Sequence of chain 26.T:
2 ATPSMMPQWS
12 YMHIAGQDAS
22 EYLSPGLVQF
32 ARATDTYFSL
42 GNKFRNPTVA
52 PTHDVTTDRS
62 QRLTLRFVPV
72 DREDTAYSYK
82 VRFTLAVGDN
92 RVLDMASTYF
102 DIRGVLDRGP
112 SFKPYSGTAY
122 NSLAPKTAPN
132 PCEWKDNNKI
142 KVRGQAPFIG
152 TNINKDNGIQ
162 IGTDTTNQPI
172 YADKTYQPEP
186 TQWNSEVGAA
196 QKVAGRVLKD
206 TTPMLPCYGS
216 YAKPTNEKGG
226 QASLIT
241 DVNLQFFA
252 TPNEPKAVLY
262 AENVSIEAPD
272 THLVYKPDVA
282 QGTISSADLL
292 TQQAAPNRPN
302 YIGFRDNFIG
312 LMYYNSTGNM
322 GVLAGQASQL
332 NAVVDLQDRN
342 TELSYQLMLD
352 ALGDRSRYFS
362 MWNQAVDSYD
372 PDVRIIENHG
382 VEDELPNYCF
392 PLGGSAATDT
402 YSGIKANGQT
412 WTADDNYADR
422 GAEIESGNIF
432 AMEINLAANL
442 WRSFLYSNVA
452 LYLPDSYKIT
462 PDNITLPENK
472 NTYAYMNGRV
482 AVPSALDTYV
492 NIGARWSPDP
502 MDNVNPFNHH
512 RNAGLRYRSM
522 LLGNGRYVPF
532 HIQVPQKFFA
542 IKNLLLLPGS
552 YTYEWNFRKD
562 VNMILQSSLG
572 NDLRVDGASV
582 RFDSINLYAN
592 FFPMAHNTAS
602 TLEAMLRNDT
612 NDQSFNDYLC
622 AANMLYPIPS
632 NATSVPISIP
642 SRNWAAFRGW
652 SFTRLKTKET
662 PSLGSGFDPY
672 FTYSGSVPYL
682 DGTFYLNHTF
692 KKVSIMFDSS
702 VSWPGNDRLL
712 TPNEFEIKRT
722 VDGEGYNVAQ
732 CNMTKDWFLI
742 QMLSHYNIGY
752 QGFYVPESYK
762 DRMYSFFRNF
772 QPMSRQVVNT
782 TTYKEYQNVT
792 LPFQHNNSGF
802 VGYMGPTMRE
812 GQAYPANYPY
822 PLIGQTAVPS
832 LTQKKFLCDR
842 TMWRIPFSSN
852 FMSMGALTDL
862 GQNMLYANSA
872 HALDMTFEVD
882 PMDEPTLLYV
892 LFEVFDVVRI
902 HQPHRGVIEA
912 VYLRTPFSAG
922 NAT

Sequence of chain 26.V:
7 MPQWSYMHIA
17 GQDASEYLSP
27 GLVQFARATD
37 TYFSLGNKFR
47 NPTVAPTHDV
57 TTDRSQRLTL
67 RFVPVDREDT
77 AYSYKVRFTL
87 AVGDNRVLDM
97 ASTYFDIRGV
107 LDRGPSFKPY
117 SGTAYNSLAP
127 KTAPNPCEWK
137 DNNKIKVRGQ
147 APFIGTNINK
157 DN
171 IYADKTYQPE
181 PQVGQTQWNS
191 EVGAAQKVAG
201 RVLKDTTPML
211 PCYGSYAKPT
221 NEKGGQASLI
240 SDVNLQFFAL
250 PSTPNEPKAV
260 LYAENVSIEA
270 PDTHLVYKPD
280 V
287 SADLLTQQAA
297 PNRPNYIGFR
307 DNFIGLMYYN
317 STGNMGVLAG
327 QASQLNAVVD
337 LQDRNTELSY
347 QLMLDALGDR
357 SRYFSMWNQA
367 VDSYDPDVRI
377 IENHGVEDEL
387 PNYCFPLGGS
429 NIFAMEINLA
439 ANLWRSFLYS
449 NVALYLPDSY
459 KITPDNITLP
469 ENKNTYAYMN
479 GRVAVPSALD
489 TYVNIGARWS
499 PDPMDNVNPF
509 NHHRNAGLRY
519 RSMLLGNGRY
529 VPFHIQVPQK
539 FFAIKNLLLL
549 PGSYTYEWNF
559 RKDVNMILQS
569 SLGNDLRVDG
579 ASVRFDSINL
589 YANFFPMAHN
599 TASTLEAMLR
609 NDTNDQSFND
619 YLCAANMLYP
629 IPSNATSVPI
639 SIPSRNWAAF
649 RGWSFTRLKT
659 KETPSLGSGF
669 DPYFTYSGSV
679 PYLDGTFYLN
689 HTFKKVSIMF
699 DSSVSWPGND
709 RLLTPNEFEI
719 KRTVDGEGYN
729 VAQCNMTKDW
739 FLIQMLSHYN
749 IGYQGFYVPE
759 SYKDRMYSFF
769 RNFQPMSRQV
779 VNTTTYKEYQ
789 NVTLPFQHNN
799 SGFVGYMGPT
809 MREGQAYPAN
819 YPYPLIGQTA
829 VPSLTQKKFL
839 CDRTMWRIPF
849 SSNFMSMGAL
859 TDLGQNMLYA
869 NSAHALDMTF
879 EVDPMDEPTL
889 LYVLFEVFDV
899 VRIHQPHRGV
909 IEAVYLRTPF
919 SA

Binding-site contacts:
Ligand atom CD contacts residue ARG46 of chain 26.V at 3.9 Å.
Ligand atom N contacts residue ARG649 of chain 26.T at 3.8 Å.
Ligand atom CA contacts residue ARG649 of chain 26.T at 3.9 Å.
Ligand atom CB contacts residue CYS621 of chain 26.T at 3.7 Å (hydrophobic).
Ligand atom N contacts residue TYR619 of chain 26.T at 3.7 Å.
Ligand atom N contacts residue ASP618 of chain 26.T at 3.5 Å (salt-bridge).
Ligand atom CG contacts residue ARG46 of chain 26.V at 3.7 Å.
Ligand atom C contacts residue ARG649 of chain 26.T at 3.8 Å.
Ligand atom N contacts residue CYS621 of chain 26.T at 3.2 Å (h-bond).
Ligand atom CD2 contacts residue GLU894 of chain 26.T at 4.2 Å.
Ligand atom CA contacts residue TYR619 of chain 26.T at 3.6 Å (hydrophobic).
Ligand atom CB contacts residue TYR619 of chain 26.T at 4.0 Å (hydrophobic).
Ligand atom CD2 contacts residue ARG845 of chain 26.T at 3.8 Å.
Ligand atom CA contacts residue TYR619 of chain 26.T at 3.8 Å (hydrophobic).
Ligand atom CB contacts residue PHE896 of chain 26.T at 3.9 Å (hydrophobic).
Ligand atom O contacts residue ARG649 of chain 26.T at 3.2 Å (salt-bridge).
Ligand atom O contacts residue TYR619 of chain 26.T at 3.9 Å.
Ligand atom C contacts residue ASN617 of chain 26.T at 4.2 Å.
Ligand atom N contacts residue TYR619 of chain 26.T at 3.4 Å.
Ligand atom C contacts residue ARG649 of chain 26.T at 4.2 Å.
Ligand atom CB contacts residue ARG649 of chain 26.T at 3.6 Å.
Ligand atom CG contacts residue PHE896 of chain 26.T at 3.4 Å (hydrophobic).
Ligand atom CE1 contacts residue MET843 of chain 26.T at 4.1 Å (hydrophobic).
Ligand atom CB contacts residue TYR619 of chain 26.T at 3.1 Å (hydrophobic).
Ligand atom CG contacts residue ASN617 of chain 26.T at 3.6 Å.
Ligand atom CG contacts residue GLU894 of chain 26.T at 3.8 Å.
Ligand atom CD contacts residue ASN617 of chain 26.T at 2.8 Å.
Ligand atom ND1 contacts residue LEU348 of chain 26.T at 4.2 Å.
Ligand atom CA contacts residue ARG649 of chain 26.T at 4.0 Å.
Ligand atom N contacts residue ASN617 of chain 26.T at 2.8 Å (h-bond).
Ligand atom C contacts residue TYR619 of chain 26.T at 3.4 Å (hydrophobic).
Ligand atom CD contacts residue CYS621 of chain 26.T at 4.2 Å (hydrophobic).
Ligand atom ND1 contacts residue GLU894 of chain 26.T at 3.9 Å.
Ligand atom CB contacts residue ARG649 of chain 26.T at 3.8 Å.
Ligand atom CE1 contacts residue GLU894 of chain 26.T at 4.3 Å.
Ligand atom O contacts residue ARG845 of chain 26.T at 4.2 Å.
Ligand atom CA contacts residue CYS621 of chain 26.T at 3.1 Å (hydrophobic).
Ligand atom CB contacts residue GLU894 of chain 26.T at 4.2 Å.
Ligand atom CA contacts residue ASN617 of chain 26.T at 4.2 Å.
Ligand atom CE1 contacts residue LEU348 of chain 26.T at 4.0 Å (hydrophobic).

A protein and the small-molecule ligand that binds it are described below.
Small molecule (SMILES): NC(N)=NCCC[C@H](NC(=O)[C@@H]1CCCN1)C(=O)N[C@H](C=O)CC1=NC=NC1